Sequence of chain 1.B:
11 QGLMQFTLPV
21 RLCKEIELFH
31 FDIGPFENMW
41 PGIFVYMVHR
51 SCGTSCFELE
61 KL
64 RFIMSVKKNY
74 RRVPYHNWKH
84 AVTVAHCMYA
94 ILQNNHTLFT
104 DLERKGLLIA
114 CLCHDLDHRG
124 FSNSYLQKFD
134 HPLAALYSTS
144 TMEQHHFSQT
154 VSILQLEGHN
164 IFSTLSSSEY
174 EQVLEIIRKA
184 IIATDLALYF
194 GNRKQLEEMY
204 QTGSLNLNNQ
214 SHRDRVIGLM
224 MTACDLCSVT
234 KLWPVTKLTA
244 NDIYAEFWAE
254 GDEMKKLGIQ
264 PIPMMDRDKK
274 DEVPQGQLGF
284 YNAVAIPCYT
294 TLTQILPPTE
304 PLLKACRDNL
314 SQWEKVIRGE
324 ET

A protein and the small-molecule ligand that binds it are described below.
Small molecule (SMILES): C[C@@H]1CCCN1C(=O)c1cnn(C)c1C(=O)Nc1ccn2cc(-c3ccccc3)nc2c1

Binding-site contacts:
Ligand atom C27 contacts residue PRO266 of chain 1.B at 3.9 Å (hydrophobic).
Ligand atom N12 contacts residue PHE283 of chain 1.B at 3.5 Å.
Ligand atom C21 contacts residue GLY279 of chain 1.B at 3.5 Å.
Ligand atom C6 contacts residue MET267 of chain 1.B at 3.5 Å (hydrophobic).
Ligand atom C16 contacts residue PHE283 of chain 1.B at 3.6 Å (hydrophobic).
Ligand atom N9 contacts residue MET267 of chain 1.B at 3.5 Å.
Ligand atom C6 contacts residue TYR247 of chain 1.B at 3.4 Å (hydrophobic).
Ligand atom C15 contacts residue PHE283 of chain 1.B at 3.8 Å (hydrophobic).
Ligand atom O2 contacts residue PHE283 of chain 1.B at 3.4 Å.
Ligand atom C19 contacts residue MET267 of chain 1.B at 3.7 Å (hydrophobic).
Ligand atom C30 contacts residue LEU189 of chain 1.B at 3.5 Å (hydrophobic).
Ligand atom C11 contacts residue GLN280 of chain 1.B at 3.6 Å.
Ligand atom C27 contacts residue LYS272 of chain 1.B at 3.8 Å.
Ligand atom N13 contacts residue ILE246 of chain 1.B at 3.6 Å.
Ligand atom C22 contacts residue VAL232 of chain 1.B at 3.8 Å (hydrophobic).
Ligand atom C26 contacts residue GLU275 of chain 1.B at 3.8 Å.
Ligand atom C31 contacts residue HIS79 of chain 1.B at 3.5 Å.
Ligand atom C15 contacts residue LEU229 of chain 1.B at 3.5 Å (hydrophobic).
Ligand atom C18 contacts residue MET267 of chain 1.B at 3.4 Å (hydrophobic).
Ligand atom C22 contacts residue ILE246 of chain 1.B at 3.5 Å (hydrophobic).
Ligand atom C25 contacts residue PRO266 of chain 1.B at 3.4 Å (hydrophobic).
Ligand atom C4 contacts residue PHE283 of chain 1.B at 3.6 Å (hydrophobic).
Ligand atom C19 contacts residue PHE283 of chain 1.B at 3.3 Å (hydrophobic).
Ligand atom C21 contacts residue MET267 of chain 1.B at 3.8 Å (hydrophobic).
Ligand atom C5 contacts residue PHE283 of chain 1.B at 3.5 Å (hydrophobic).
Ligand atom C11 contacts residue TYR247 of chain 1.B at 3.6 Å (hydrophobic).
Ligand atom C14 contacts residue MET267 of chain 1.B at 3.7 Å (hydrophobic).
Ligand atom C10 contacts residue TYR247 of chain 1.B at 3.8 Å (hydrophobic).
Ligand atom N9 contacts residue GLY279 of chain 1.B at 3.8 Å.
Ligand atom C23 contacts residue GLY279 of chain 1.B at 3.9 Å.
Ligand atom N12 contacts residue ILE246 of chain 1.B at 3.5 Å.
Ligand atom N7 contacts residue MET267 of chain 1.B at 3.7 Å.
Ligand atom N17 contacts residue PHE283 of chain 1.B at 3.3 Å.
Ligand atom C10 contacts residue MET267 of chain 1.B at 3.8 Å (hydrophobic).
Ligand atom O20 contacts residue GLN280 of chain 1.B at 2.9 Å (h-bond).
Ligand atom N7 contacts residue TYR247 of chain 1.B at 2.7 Å (h-bond).
Ligand atom C27 contacts residue GLU275 of chain 1.B at 3.6 Å.
Ligand atom C10 contacts residue GLY279 of chain 1.B at 3.5 Å.
Ligand atom C26 contacts residue LYS272 of chain 1.B at 3.7 Å.
Ligand atom C24 contacts residue MET267 of chain 1.B at 3.8 Å (hydrophobic).